Binding-site contacts:
Ligand atom C5 contacts residue ASN48 of chain 1.F at 3.7 Å.
Ligand atom C3 contacts residue ASN48 of chain 1.F at 3.8 Å.
Ligand atom C6 contacts residue TYR15 of chain 1.F at 3.5 Å (hydrophobic).
Ligand atom O7 contacts residue ASN48 of chain 1.F at 4.2 Å.
Ligand atom O6 contacts residue TYR15 of chain 1.F at 4.1 Å.
Ligand atom C4 contacts residue ASN48 of chain 1.F at 4.2 Å.
Ligand atom C2 contacts residue ASN48 of chain 1.F at 2.4 Å.
Ligand atom N2 contacts residue ASN48 of chain 1.F at 2.9 Å (h-bond).
Ligand atom C8 contacts residue ASN48 of chain 1.F at 4.1 Å.
Ligand atom O5 contacts residue TYR15 of chain 1.F at 3.6 Å.
Ligand atom C5 contacts residue TYR15 of chain 1.F at 4.1 Å (hydrophobic).
Ligand atom C7 contacts residue ASN48 of chain 1.F at 3.7 Å.
Ligand atom O5 contacts residue ASN48 of chain 1.F at 2.4 Å (h-bond).
Ligand atom C1 contacts residue ASN48 of chain 1.F at 1.4 Å.

Sequence of chain 1.F:
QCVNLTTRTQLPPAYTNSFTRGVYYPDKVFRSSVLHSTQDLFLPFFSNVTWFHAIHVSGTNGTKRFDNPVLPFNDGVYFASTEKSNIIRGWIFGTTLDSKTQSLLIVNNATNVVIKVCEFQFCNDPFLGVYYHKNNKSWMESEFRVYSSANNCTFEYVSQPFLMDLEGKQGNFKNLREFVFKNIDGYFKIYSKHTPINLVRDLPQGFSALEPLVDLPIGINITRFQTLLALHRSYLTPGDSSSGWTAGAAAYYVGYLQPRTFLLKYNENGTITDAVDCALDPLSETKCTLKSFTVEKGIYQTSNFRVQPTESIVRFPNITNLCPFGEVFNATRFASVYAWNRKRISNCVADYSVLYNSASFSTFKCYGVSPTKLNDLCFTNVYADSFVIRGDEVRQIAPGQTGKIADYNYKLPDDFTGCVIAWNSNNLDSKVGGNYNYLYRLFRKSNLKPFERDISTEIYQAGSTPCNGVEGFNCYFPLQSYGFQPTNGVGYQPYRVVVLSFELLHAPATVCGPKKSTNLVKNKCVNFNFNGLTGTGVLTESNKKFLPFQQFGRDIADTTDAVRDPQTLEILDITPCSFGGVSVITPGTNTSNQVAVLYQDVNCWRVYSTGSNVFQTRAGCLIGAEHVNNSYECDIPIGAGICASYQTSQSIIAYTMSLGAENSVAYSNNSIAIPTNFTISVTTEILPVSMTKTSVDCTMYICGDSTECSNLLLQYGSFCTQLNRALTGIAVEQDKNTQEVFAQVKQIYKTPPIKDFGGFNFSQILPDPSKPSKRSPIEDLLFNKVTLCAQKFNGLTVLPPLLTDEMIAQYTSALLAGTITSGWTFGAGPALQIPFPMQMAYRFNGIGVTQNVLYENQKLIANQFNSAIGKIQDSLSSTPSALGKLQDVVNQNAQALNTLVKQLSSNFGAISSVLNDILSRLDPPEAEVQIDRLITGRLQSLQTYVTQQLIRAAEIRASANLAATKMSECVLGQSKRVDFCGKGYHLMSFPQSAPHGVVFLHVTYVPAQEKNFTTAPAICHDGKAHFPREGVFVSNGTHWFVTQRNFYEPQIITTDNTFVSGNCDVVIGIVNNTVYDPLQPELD

The small molecule below binds the protein below.
Small molecule (SMILES): CC(=O)N[C@H]1[C@H](O[C@H]2[C@H](O)[C@@H](NC(C)=O)CO[C@@H]2CO)O[C@H](CO)[C@@H](O)[C@@H]1O